Binding-site contacts:
Ligand atom C11 contacts residue GLU185 of chain 1.A at 4.2 Å.
Ligand atom O1 contacts residue SER153 of chain 1.A at 4.0 Å.
Ligand atom C7 contacts residue THR165 of chain 1.A at 4.2 Å.
Ligand atom C13 contacts residue GLY164 of chain 1.A at 3.7 Å.
Ligand atom C8 contacts residue THR165 of chain 1.A at 4.0 Å.
Ligand atom C21 contacts residue GLY164 of chain 1.A at 4.2 Å.
Ligand atom O2 contacts residue ARG162 of chain 1.A at 3.8 Å.
Ligand atom O6 contacts residue GLY184 of chain 1.A at 4.2 Å.
Ligand atom O7 contacts residue ARG163 of chain 1.A at 4.2 Å.
Ligand atom OH contacts residue ILE156 of chain 1.A at 3.9 Å.
Ligand atom C16 contacts residue SER155 of chain 1.A at 4.2 Å.
Ligand atom C14 contacts residue ARG162 of chain 1.A at 4.1 Å.
Ligand atom O5 contacts residue GLY184 of chain 1.A at 4.0 Å.
Ligand atom C4 contacts residue SER153 of chain 1.A at 3.3 Å.
Ligand atom C7 contacts residue GLY164 of chain 1.A at 3.6 Å.
Ligand atom C13 contacts residue GLY184 of chain 1.A at 3.9 Å.
Ligand atom C17 contacts residue ARG162 of chain 1.A at 4.1 Å.
Ligand atom C20 contacts residue GLY164 of chain 1.A at 4.2 Å.
Ligand atom O3 contacts residue SER153 of chain 1.A at 4.1 Å.
Ligand atom O1 contacts residue ALA152 of chain 1.A at 3.2 Å.
Ligand atom C6 contacts residue SER153 of chain 1.A at 4.1 Å.
Ligand atom C20 contacts residue LEU166 of chain 1.A at 3.7 Å (hydrophobic).
Ligand atom O5 contacts residue TYR200 of chain 1.A at 4.0 Å.
Ligand atom C20 contacts residue VAL182 of chain 1.A at 4.0 Å (hydrophobic).
Ligand atom C5 contacts residue SER155 of chain 1.A at 4.2 Å.
Ligand atom OH contacts residue ARG162 of chain 1.A at 4.2 Å.
Ligand atom O3 contacts residue GLY164 of chain 1.A at 3.8 Å.
Ligand atom C5 contacts residue ARG163 of chain 1.A at 4.2 Å.
Ligand atom C20 contacts residue THR165 of chain 1.A at 3.9 Å.
Ligand atom O3 contacts residue THR165 of chain 1.A at 3.9 Å.
Ligand atom C10 contacts residue GLY184 of chain 1.A at 3.6 Å.
Ligand atom C8 contacts residue GLY164 of chain 1.A at 3.5 Å.
Ligand atom C11 contacts residue GLY184 of chain 1.A at 3.4 Å.
Ligand atom O1 contacts residue THR165 of chain 1.A at 4.0 Å.
Ligand atom C5 contacts residue ALA154 of chain 1.A at 4.2 Å (hydrophobic).
Ligand atom C9 contacts residue GLY184 of chain 1.A at 4.0 Å.
Ligand atom C14 contacts residue ARG163 of chain 1.A at 4.2 Å.
Ligand atom C11 contacts residue TYR200 of chain 1.A at 3.8 Å (hydrophobic).
Ligand atom C13 contacts residue ARG163 of chain 1.A at 4.0 Å.
Ligand atom C16 contacts residue ALA154 of chain 1.A at 3.2 Å (hydrophobic).

Sequence of chain 1.A:
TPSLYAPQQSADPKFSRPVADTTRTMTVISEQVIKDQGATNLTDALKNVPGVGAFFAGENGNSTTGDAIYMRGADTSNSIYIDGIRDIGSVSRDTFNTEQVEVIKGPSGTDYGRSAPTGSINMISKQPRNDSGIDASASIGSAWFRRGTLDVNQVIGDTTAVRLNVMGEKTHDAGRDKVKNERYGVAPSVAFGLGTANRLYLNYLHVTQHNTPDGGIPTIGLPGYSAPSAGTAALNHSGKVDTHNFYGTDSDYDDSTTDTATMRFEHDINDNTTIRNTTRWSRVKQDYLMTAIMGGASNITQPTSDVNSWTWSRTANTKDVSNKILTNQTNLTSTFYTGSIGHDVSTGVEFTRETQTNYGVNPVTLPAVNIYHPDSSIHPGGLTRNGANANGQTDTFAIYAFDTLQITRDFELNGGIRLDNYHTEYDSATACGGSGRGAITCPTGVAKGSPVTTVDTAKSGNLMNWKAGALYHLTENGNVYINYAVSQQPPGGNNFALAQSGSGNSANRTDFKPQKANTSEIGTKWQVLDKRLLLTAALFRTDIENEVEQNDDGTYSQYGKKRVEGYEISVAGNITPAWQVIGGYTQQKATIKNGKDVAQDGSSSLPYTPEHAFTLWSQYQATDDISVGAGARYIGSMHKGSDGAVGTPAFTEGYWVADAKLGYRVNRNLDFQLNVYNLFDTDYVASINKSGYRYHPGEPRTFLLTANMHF

The small molecule below binds the protein below.
Small molecule (SMILES): C[C@H](CO)OC[C@@H](C)OC[C@@H](C)OC[C@@H](C)OC[C@@H](C)OC[C@H](C)OC[C@@H](C)O